Sequence of chain 1.C:
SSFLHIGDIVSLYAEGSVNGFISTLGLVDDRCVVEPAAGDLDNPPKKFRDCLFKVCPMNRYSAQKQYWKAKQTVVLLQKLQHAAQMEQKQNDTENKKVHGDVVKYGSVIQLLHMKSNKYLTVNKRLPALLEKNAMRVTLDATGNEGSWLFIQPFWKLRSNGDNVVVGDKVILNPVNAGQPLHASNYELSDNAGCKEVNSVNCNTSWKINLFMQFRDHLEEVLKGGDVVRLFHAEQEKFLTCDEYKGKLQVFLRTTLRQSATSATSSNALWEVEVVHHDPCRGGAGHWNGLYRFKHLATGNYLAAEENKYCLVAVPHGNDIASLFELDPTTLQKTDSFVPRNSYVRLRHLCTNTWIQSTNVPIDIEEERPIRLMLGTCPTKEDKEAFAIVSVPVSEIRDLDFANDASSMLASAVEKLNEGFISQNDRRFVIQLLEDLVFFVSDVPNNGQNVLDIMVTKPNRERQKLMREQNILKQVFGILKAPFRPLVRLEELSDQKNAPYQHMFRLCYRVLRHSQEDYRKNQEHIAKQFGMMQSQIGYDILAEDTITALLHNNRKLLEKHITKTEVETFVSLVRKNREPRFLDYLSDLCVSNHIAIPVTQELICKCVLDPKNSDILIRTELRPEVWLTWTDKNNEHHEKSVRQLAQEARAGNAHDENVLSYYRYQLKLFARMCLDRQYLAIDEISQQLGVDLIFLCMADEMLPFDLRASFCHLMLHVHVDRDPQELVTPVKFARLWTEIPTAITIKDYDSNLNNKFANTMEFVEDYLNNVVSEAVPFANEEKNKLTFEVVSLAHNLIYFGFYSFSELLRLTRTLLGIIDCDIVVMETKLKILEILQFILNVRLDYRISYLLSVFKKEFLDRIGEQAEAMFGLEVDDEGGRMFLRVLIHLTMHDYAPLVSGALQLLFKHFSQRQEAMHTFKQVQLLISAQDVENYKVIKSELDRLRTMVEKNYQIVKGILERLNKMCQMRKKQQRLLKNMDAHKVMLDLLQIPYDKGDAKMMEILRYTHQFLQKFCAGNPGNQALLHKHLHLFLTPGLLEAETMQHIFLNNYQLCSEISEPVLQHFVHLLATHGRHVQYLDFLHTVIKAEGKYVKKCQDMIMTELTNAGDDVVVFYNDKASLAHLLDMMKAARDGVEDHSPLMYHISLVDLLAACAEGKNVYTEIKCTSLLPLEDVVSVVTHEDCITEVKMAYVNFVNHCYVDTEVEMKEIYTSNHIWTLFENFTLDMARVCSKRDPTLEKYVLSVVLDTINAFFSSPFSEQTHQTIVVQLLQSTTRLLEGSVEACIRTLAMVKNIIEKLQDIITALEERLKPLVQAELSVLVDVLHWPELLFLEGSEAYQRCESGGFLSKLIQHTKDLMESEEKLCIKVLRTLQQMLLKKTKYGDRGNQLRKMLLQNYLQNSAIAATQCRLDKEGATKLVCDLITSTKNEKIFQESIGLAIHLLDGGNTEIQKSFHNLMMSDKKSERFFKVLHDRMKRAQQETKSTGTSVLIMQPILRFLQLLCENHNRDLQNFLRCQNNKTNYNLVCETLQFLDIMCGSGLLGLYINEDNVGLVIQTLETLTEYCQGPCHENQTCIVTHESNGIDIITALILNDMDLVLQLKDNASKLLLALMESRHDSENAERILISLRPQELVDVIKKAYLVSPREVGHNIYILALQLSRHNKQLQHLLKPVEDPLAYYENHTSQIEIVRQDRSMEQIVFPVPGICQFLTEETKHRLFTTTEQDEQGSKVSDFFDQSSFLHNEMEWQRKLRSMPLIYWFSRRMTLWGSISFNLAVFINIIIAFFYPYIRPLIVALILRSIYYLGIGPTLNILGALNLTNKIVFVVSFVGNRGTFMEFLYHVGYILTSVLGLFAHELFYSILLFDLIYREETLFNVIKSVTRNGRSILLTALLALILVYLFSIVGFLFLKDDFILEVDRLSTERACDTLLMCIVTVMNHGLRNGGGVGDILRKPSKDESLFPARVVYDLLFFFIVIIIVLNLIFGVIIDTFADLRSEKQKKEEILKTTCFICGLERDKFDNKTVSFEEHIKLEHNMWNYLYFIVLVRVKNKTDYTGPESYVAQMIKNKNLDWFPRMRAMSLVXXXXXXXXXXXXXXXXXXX

Binding-site contacts:
Ligand atom O1 contacts residue ARG568 of chain 1.C at 3.2 Å (salt-bridge).
Ligand atom O5 contacts residue TYR567 of chain 1.C at 4.3 Å.
Ligand atom O42 contacts residue ARG266 of chain 1.C at 3.8 Å.
Ligand atom P5 contacts residue ARG270 of chain 1.C at 3.4 Å.
Ligand atom O53 contacts residue LYS507 of chain 1.C at 3.7 Å.
Ligand atom P5 contacts residue TYR567 of chain 1.C at 3.5 Å.
Ligand atom O51 contacts residue LYS569 of chain 1.C at 3.5 Å (salt-bridge).
Ligand atom O6 contacts residue TYR567 of chain 1.C at 4.0 Å.
Ligand atom O5 contacts residue LYS569 of chain 1.C at 3.7 Å.
Ligand atom P4 contacts residue THR268 of chain 1.C at 3.5 Å.
Ligand atom C5 contacts residue ARG270 of chain 1.C at 3.9 Å.
Ligand atom O43 contacts residue THR268 of chain 1.C at 3.2 Å (h-bond).
Ligand atom P4 contacts residue ARG266 of chain 1.C at 3.1 Å.
Ligand atom P5 contacts residue ARG510 of chain 1.C at 4.1 Å.
Ligand atom O53 contacts residue ARG270 of chain 1.C at 3.4 Å (salt-bridge).
Ligand atom C1 contacts residue ARG568 of chain 1.C at 4.2 Å.
Ligand atom O43 contacts residue ARG266 of chain 1.C at 2.3 Å (salt-bridge).
Ligand atom O12 contacts residue ARG568 of chain 1.C at 4.2 Å.
Ligand atom O52 contacts residue LYS507 of chain 1.C at 3.8 Å.
Ligand atom P5 contacts residue LYS507 of chain 1.C at 3.9 Å.
Ligand atom O6 contacts residue LYS569 of chain 1.C at 4.1 Å.
Ligand atom O53 contacts residue TYR567 of chain 1.C at 2.5 Å (h-bond).
Ligand atom P1 contacts residue ARG568 of chain 1.C at 3.5 Å.
Ligand atom O52 contacts residue ARG270 of chain 1.C at 2.4 Å (salt-bridge).
Ligand atom O11 contacts residue ARG568 of chain 1.C at 2.5 Å (salt-bridge).
Ligand atom O4 contacts residue ARG270 of chain 1.C at 3.6 Å (salt-bridge).
Ligand atom O42 contacts residue LEU269 of chain 1.C at 2.6 Å (h-bond).
Ligand atom P4 contacts residue LEU269 of chain 1.C at 4.0 Å.
Ligand atom O42 contacts residue THR268 of chain 1.C at 2.6 Å (h-bond).
Ligand atom O43 contacts residue ALA276 of chain 1.C at 4.1 Å.
Ligand atom O42 contacts residue ARG270 of chain 1.C at 3.2 Å (salt-bridge).
Ligand atom O3 contacts residue ARG568 of chain 1.C at 4.1 Å.
Ligand atom O41 contacts residue ARG266 of chain 1.C at 2.9 Å (salt-bridge).
Ligand atom O51 contacts residue LYS507 of chain 1.C at 3.0 Å (salt-bridge).
Ligand atom C6 contacts residue ARG568 of chain 1.C at 4.0 Å.
Ligand atom O5 contacts residue ARG270 of chain 1.C at 4.2 Å.
Ligand atom P5 contacts residue LYS569 of chain 1.C at 4.2 Å.
Ligand atom O51 contacts residue TYR567 of chain 1.C at 3.4 Å (h-bond).
Ligand atom O51 contacts residue ARG510 of chain 1.C at 2.7 Å (salt-bridge).
Ligand atom O41 contacts residue ARG411 of chain 1.C at 4.2 Å.

This small molecule binds to this protein.
Small molecule (SMILES): O=P(O)(O)O[C@@H]1[C@H](O)[C@H](O)[C@@H](OP(=O)(O)O)[C@H](OP(=O)(O)O)[C@H]1O